Binding-site contacts:
Ligand atom F09 contacts residue LEU177 of chain 2.A at 4.2 Å.
Ligand atom C10 contacts residue LYS127 of chain 2.A at 3.8 Å.
Ligand atom C06 contacts residue CYS7 of chain 2.B at 3.6 Å (hydrophobic).
Ligand atom C07 contacts residue ILE173 of chain 2.A at 4.2 Å (hydrophobic).
Ligand atom O13 contacts residue PRO172 of chain 2.A at 3.7 Å.
Ligand atom C02 contacts residue GLN8 of chain 2.B at 3.5 Å.
Ligand atom C12 contacts residue CYS7 of chain 2.B at 4.0 Å (hydrophobic).
Ligand atom S01 contacts residue GLN8 of chain 2.B at 4.5 Å.
Ligand atom C02 contacts residue ILE224 of chain 2.A at 4.3 Å (hydrophobic).
Ligand atom C02 contacts residue LEU227 of chain 2.A at 4.3 Å (hydrophobic).
Ligand atom C14 contacts residue ILE224 of chain 2.A at 3.9 Å (hydrophobic).
Ligand atom F09 contacts residue LYS127 of chain 2.A at 3.3 Å.
Ligand atom C02 contacts residue CYS7 of chain 2.B at 3.0 Å (hydrophobic).
Ligand atom C12 contacts residue ASN47 of chain 2.A at 3.9 Å.
Ligand atom S01 contacts residue CYS7 of chain 2.B at 2.0 Å (h-bond).
Ligand atom F09 contacts residue ILE173 of chain 2.A at 3.4 Å.
Ligand atom C11 contacts residue CYS7 of chain 2.B at 4.2 Å (hydrophobic).
Ligand atom F09 contacts residue CYS7 of chain 2.B at 4.2 Å.
Ligand atom F09 contacts residue GLY176 of chain 2.A at 4.1 Å.
Ligand atom C08 contacts residue CYS7 of chain 2.B at 3.6 Å (hydrophobic).
Ligand atom S01 contacts residue ILE224 of chain 2.A at 4.0 Å.
Ligand atom C07 contacts residue PRO172 of chain 2.A at 3.6 Å (hydrophobic).
Ligand atom C08 contacts residue LYS127 of chain 2.A at 3.9 Å.
Ligand atom S01 contacts residue GLY176 of chain 2.A at 3.7 Å.
Ligand atom C05 contacts residue CYS7 of chain 2.B at 4.3 Å (hydrophobic).
Ligand atom F09 contacts residue PRO172 of chain 2.A at 4.0 Å.
Ligand atom C03 contacts residue CYS7 of chain 2.B at 3.3 Å (hydrophobic).
Ligand atom C10 contacts residue CYS7 of chain 2.B at 4.0 Å (hydrophobic).
Ligand atom C03 contacts residue GLN8 of chain 2.B at 3.4 Å.
Ligand atom C07 contacts residue CYS7 of chain 2.B at 3.5 Å (hydrophobic).
Ligand atom O13 contacts residue ILE224 of chain 2.A at 3.9 Å.
Ligand atom N04 contacts residue ILE224 of chain 2.A at 4.1 Å.
Ligand atom C11 contacts residue SER50 of chain 2.A at 4.3 Å.
Ligand atom C08 contacts residue PRO172 of chain 2.A at 4.3 Å (hydrophobic).
Ligand atom C05 contacts residue ILE224 of chain 2.A at 4.1 Å (hydrophobic).
Ligand atom C08 contacts residue ILE173 of chain 2.A at 4.1 Å (hydrophobic).
Ligand atom C11 contacts residue ASN47 of chain 2.A at 3.9 Å.
Ligand atom C11 contacts residue PHE124 of chain 2.A at 3.8 Å (hydrophobic).
Ligand atom C10 contacts residue PHE124 of chain 2.A at 3.6 Å (hydrophobic).
Ligand atom N04 contacts residue CYS7 of chain 2.B at 4.1 Å.

Sequence of chain 2.A:
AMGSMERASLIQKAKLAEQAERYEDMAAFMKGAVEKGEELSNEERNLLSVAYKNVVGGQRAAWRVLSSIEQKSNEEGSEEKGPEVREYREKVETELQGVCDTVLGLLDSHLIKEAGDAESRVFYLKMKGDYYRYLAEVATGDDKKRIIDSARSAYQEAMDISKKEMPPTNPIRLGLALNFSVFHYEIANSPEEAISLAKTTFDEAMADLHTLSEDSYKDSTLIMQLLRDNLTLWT

Sequence of chain 2.B:
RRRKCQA

This protein binds this small molecule.
Small molecule (SMILES): CN(CCS)C(=O)c1cccc(F)c1